A small-molecule ligand and the protein it binds are described below.
Small molecule (SMILES): COc1ccc(N2CCN(c3cccc(C)c3)CC2)nn1

Sequence of chain 42.A:
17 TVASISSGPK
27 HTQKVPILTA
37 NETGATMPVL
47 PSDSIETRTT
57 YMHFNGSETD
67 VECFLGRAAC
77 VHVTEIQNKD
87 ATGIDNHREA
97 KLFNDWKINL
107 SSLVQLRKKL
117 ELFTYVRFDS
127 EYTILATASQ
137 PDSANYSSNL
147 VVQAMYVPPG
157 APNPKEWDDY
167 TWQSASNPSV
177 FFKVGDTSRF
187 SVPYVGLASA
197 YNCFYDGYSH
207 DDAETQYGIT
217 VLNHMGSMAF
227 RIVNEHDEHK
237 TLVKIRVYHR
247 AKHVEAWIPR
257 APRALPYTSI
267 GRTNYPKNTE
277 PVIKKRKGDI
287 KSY

Binding-site contacts:
Ligand atom C7 contacts residue PHE124 of chain 42.A at 3.8 Å (hydrophobic).
Ligand atom C13 contacts residue TYR128 of chain 42.A at 3.0 Å (hydrophobic).
Ligand atom C21 contacts residue MET224 of chain 42.A at 4.0 Å (hydrophobic).
Ligand atom C1 contacts residue DMS1 of chain 42.F at 4.1 Å.
Ligand atom C19 contacts residue TYR152 of chain 42.A at 3.9 Å (hydrophobic).
Ligand atom C20 contacts residue VAL191 of chain 42.A at 3.5 Å (hydrophobic).
Ligand atom N5 contacts residue ASN219 of chain 42.A at 4.1 Å.
Ligand atom C16 contacts residue ILE104 of chain 42.A at 3.7 Å (hydrophobic).
Ligand atom C1 contacts residue ASN198 of chain 42.A at 4.0 Å.
Ligand atom C19 contacts residue VAL188 of chain 42.A at 3.5 Å (hydrophobic).
Ligand atom C17 contacts residue TYR128 of chain 42.A at 3.8 Å (hydrophobic).
Ligand atom C15 contacts residue TYR128 of chain 42.A at 3.0 Å (hydrophobic).
Ligand atom C18 contacts residue VAL188 of chain 42.A at 3.9 Å (hydrophobic).
Ligand atom C11 contacts residue MET221 of chain 42.A at 4.0 Å (hydrophobic).
Ligand atom C14 contacts residue TYR197 of chain 42.A at 4.1 Å (hydrophobic).
Ligand atom N9 contacts residue TYR128 of chain 42.A at 4.1 Å.
Ligand atom C11 contacts residue ILE104 of chain 42.A at 3.5 Å (hydrophobic).
Ligand atom C11 contacts residue TYR128 of chain 42.A at 3.4 Å (hydrophobic).
Ligand atom C8 contacts residue PHE124 of chain 42.A at 3.6 Å (hydrophobic).
Ligand atom C10 contacts residue TYR128 of chain 42.A at 3.6 Å (hydrophobic).
Ligand atom C14 contacts residue SER126 of chain 42.A at 3.6 Å.
Ligand atom C21 contacts residue ILE104 of chain 42.A at 3.5 Å (hydrophobic).
Ligand atom C7 contacts residue TYR197 of chain 42.A at 3.5 Å (hydrophobic).
Ligand atom C13 contacts residue SER126 of chain 42.A at 3.7 Å.
Ligand atom C17 contacts residue ILE104 of chain 42.A at 3.8 Å (hydrophobic).
Ligand atom C10 contacts residue LEU106 of chain 42.A at 4.0 Å (hydrophobic).
Ligand atom N4 contacts residue ASN219 of chain 42.A at 4.0 Å.
Ligand atom C7 contacts residue LEU106 of chain 42.A at 4.1 Å (hydrophobic).
Ligand atom N5 contacts residue DMS1 of chain 42.F at 3.9 Å.
Ligand atom C10 contacts residue ILE104 of chain 42.A at 3.9 Å (hydrophobic).
Ligand atom C20 contacts residue VAL188 of chain 42.A at 3.7 Å (hydrophobic).
Ligand atom C14 contacts residue TYR128 of chain 42.A at 3.3 Å (hydrophobic).
Ligand atom N12 contacts residue TYR128 of chain 42.A at 2.5 Å (h-bond).
Ligand atom C10 contacts residue MET221 of chain 42.A at 4.0 Å (hydrophobic).
Ligand atom C8 contacts residue TYR197 of chain 42.A at 3.4 Å (hydrophobic).
Ligand atom N4 contacts residue DMS1 of chain 42.F at 3.6 Å (h-bond).
Ligand atom C18 contacts residue TYR152 of chain 42.A at 3.8 Å (hydrophobic).
Ligand atom C13 contacts residue TYR197 of chain 42.A at 4.0 Å (hydrophobic).
Ligand atom C19 contacts residue VAL191 of chain 42.A at 4.0 Å (hydrophobic).
Ligand atom C16 contacts residue TYR128 of chain 42.A at 2.9 Å (hydrophobic).